Sequence of chain 25.B:
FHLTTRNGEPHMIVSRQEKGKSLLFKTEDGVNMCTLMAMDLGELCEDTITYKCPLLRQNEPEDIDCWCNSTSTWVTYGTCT

Binding-site contacts:
Ligand atom O2 contacts residue HIS2 of chain 25.B at 3.4 Å (h-bond).
Ligand atom O2 contacts residue NAG1 of chain 25.N at 3.4 Å (h-bond).
Ligand atom C3 contacts residue BMA1 of chain 25.P at 2.5 Å.
Ligand atom C3 contacts residue NAG1 of chain 25.N at 4.1 Å.
Ligand atom C5 contacts residue NAG1 of chain 25.N at 3.8 Å.
Ligand atom O5 contacts residue NAG1 of chain 25.N at 2.5 Å (h-bond).
Ligand atom C1 contacts residue NAG1 of chain 25.N at 1.7 Å.
Ligand atom O6 contacts residue NAG1 of chain 25.N at 4.5 Å.
Ligand atom C4 contacts residue BMA1 of chain 25.P at 3.6 Å.
Ligand atom C2 contacts residue HIS2 of chain 25.B at 4.5 Å.
Ligand atom O3 contacts residue BMA1 of chain 25.P at 1.1 Å.
Ligand atom O4 contacts residue BMA1 of chain 25.P at 4.0 Å.
Ligand atom O2 contacts residue BMA1 of chain 25.P at 3.0 Å (h-bond).
Ligand atom C2 contacts residue NAG1 of chain 25.N at 2.9 Å.
Ligand atom C2 contacts residue BMA1 of chain 25.P at 3.2 Å.

A small-molecule ligand and the protein it binds are described below.
Small molecule (SMILES): OC[C@H]1O[C@@H](O)[C@@H](O)[C@@H](O)[C@@H]1O